Sequence of chain 1.A:
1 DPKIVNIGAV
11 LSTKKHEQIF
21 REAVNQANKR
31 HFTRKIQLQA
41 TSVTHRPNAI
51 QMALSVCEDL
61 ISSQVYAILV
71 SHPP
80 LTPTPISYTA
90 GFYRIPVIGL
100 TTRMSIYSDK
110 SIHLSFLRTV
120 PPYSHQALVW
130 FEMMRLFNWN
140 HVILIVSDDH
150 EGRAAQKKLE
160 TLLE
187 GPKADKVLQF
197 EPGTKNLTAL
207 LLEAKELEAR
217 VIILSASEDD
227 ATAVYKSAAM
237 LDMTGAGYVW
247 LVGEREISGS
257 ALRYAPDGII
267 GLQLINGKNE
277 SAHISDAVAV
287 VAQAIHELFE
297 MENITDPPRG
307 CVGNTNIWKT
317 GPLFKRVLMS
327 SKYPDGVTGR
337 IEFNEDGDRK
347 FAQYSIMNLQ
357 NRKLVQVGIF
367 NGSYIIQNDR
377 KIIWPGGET

This small molecule binds to this protein.
Small molecule (SMILES): CC(=O)N[C@H]1[C@H](O[C@H]2[C@H](O)[C@@H](NC(C)=O)CO[C@@H]2CO)O[C@H](CO)[C@@H](O[C@@H]2O[C@H](CO[C@H]3O[C@H](CO)[C@@H](O)[C@H](O)[C@@H]3O)[C@@H](O)[C@H](O[C@H]3O[C@H](CO)[C@@H](O)[C@H](O)[C@@H]3O)[C@@H]2O)[C@@H]1O

Binding-site contacts:
Ligand atom C1 contacts residue SER369 of chain 1.A at 3.9 Å.
Ligand atom C1 contacts residue ASN367 of chain 1.A at 1.4 Å.
Ligand atom N2 contacts residue SER369 of chain 1.A at 4.4 Å.
Ligand atom C8 contacts residue GLN349 of chain 1.A at 3.7 Å.
Ligand atom C8 contacts residue TYR370 of chain 1.A at 4.4 Å (hydrophobic).
Ligand atom O6 contacts residue TYR370 of chain 1.A at 4.4 Å.
Ligand atom C4 contacts residue ASN367 of chain 1.A at 4.2 Å.
Ligand atom C3 contacts residue ASN367 of chain 1.A at 3.8 Å.
Ligand atom C5 contacts residue ASN367 of chain 1.A at 3.6 Å.
Ligand atom C5 contacts residue TYR370 of chain 1.A at 3.9 Å (hydrophobic).
Ligand atom C2 contacts residue ASN367 of chain 1.A at 2.4 Å.
Ligand atom N2 contacts residue ASN367 of chain 1.A at 2.8 Å (h-bond).
Ligand atom O5 contacts residue ASN367 of chain 1.A at 2.3 Å (h-bond).
Ligand atom C6 contacts residue TYR370 of chain 1.A at 3.7 Å (hydrophobic).
Ligand atom C1 contacts residue TYR370 of chain 1.A at 4.0 Å (hydrophobic).
Ligand atom O7 contacts residue ASN367 of chain 1.A at 3.5 Å (h-bond).
Ligand atom C8 contacts residue ASN367 of chain 1.A at 3.4 Å.
Ligand atom C7 contacts residue ASN367 of chain 1.A at 3.3 Å.
Ligand atom O5 contacts residue TYR370 of chain 1.A at 3.5 Å.